Sequence of chain 1.A:
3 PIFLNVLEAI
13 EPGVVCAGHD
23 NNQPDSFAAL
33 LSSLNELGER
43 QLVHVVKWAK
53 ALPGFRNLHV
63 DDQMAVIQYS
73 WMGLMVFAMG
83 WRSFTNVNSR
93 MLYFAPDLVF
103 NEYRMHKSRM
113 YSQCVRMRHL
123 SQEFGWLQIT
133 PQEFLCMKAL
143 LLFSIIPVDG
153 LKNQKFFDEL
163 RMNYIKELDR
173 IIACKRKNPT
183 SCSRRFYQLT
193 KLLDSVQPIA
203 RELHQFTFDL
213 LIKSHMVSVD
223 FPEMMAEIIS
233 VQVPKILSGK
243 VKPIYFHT

A protein and the small-molecule ligand that binds it are described below.
Small molecule (SMILES): O=C(O)Cc1cc(I)c(Oc2ccc(O)c(I)c2)c(I)c1

Binding-site contacts:
Ligand atom C14 contacts residue LYS52 of chain 1.A at 4.1 Å.
Ligand atom O4 contacts residue VAL48 of chain 1.A at 4.2 Å.
Ligand atom C1 contacts residue VAL48 of chain 1.A at 4.2 Å (hydrophobic).
Ligand atom C6 contacts residue MET66 of chain 1.A at 3.7 Å (hydrophobic).
Ligand atom I2 contacts residue MET66 of chain 1.A at 3.5 Å.
Ligand atom O4 contacts residue LYS52 of chain 1.A at 3.1 Å.
Ligand atom C4 contacts residue MET66 of chain 1.A at 3.5 Å (hydrophobic).
Ligand atom C12 contacts residue MET226 of chain 1.A at 3.4 Å (hydrophobic).
Ligand atom C10 contacts residue MET226 of chain 1.A at 3.5 Å (hydrophobic).
Ligand atom I2 contacts residue VAL48 of chain 1.A at 4.2 Å.
Ligand atom C8 contacts residue ILE230 of chain 1.A at 3.9 Å (hydrophobic).
Ligand atom C6 contacts residue VAL48 of chain 1.A at 4.0 Å (hydrophobic).
Ligand atom C14 contacts residue LYS49 of chain 1.A at 4.2 Å.
Ligand atom I2 contacts residue GLN70 of chain 1.A at 3.8 Å.
Ligand atom O3 contacts residue VAL48 of chain 1.A at 4.1 Å.
Ligand atom I1 contacts residue VAL45 of chain 1.A at 4.2 Å.
Ligand atom C10 contacts residue ILE230 of chain 1.A at 4.3 Å (hydrophobic).
Ligand atom C8 contacts residue LEU44 of chain 1.A at 4.4 Å (hydrophobic).
Ligand atom C14 contacts residue VAL48 of chain 1.A at 4.1 Å (hydrophobic).
Ligand atom C5 contacts residue VAL48 of chain 1.A at 4.2 Å (hydrophobic).
Ligand atom C8 contacts residue MET66 of chain 1.A at 4.4 Å (hydrophobic).
Ligand atom O1 contacts residue ILE230 of chain 1.A at 2.7 Å.
Ligand atom I2 contacts residue ILE69 of chain 1.A at 3.5 Å.
Ligand atom C4 contacts residue VAL48 of chain 1.A at 4.1 Å (hydrophobic).
Ligand atom O1 contacts residue GLN70 of chain 1.A at 3.9 Å.
Ligand atom I1 contacts residue MET226 of chain 1.A at 3.8 Å.
Ligand atom O3 contacts residue LYS49 of chain 1.A at 3.0 Å.
Ligand atom C10 contacts residue LEU44 of chain 1.A at 4.3 Å (hydrophobic).
Ligand atom I1 contacts residue VAL48 of chain 1.A at 4.2 Å.
Ligand atom C3 contacts residue VAL48 of chain 1.A at 4.0 Å (hydrophobic).
Ligand atom O1 contacts residue LEU44 of chain 1.A at 3.8 Å.
Ligand atom C2 contacts residue MET66 of chain 1.A at 4.1 Å (hydrophobic).